This small molecule binds to this protein.
Small molecule (SMILES): Cc1c(C(=O)O)cnn1-c1ccccc1

Sequence of chain 2.C:
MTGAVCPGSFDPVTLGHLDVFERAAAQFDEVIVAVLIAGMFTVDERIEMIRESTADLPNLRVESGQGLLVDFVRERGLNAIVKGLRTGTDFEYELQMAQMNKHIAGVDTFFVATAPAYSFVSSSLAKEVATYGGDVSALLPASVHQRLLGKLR

Binding-site contacts:
Ligand atom C05 contacts residue VAL126 of chain 2.C at 3.9 Å (hydrophobic).
Ligand atom C10 contacts residue SER127 of chain 2.C at 3.3 Å.
Ligand atom C04 contacts residue HIS18 of chain 2.C at 3.7 Å.
Ligand atom C03 contacts residue THR119 of chain 2.C at 3.9 Å.
Ligand atom C08 contacts residue HIS18 of chain 2.C at 3.3 Å.
Ligand atom N07 contacts residue THR15 of chain 2.C at 3.8 Å.
Ligand atom C02 contacts residue GLY17 of chain 2.C at 3.5 Å.
Ligand atom O13 contacts residue SER127 of chain 2.C at 3.5 Å.
Ligand atom C06 contacts residue TYR123 of chain 2.C at 3.7 Å (hydrophobic).
Ligand atom O13 contacts residue SER128 of chain 2.C at 2.6 Å (h-bond).
Ligand atom N11 contacts residue THR15 of chain 2.C at 2.8 Å (h-bond).
Ligand atom C08 contacts residue VAL126 of chain 2.C at 3.9 Å (hydrophobic).
Ligand atom C06 contacts residue GLY17 of chain 2.C at 3.7 Å.
Ligand atom C01 contacts residue GLY17 of chain 2.C at 3.6 Å.
Ligand atom C03 contacts residue VAL21 of chain 2.C at 3.8 Å (hydrophobic).
Ligand atom C08 contacts residue ARG91 of chain 2.C at 3.5 Å.
Ligand atom C09 contacts residue HIS18 of chain 2.C at 3.2 Å.
Ligand atom C12 contacts residue HIS18 of chain 2.C at 3.8 Å.
Ligand atom N11 contacts residue SER127 of chain 2.C at 3.9 Å.
Ligand atom C03 contacts residue GLY17 of chain 2.C at 3.2 Å.
Ligand atom C10 contacts residue VAL126 of chain 2.C at 3.9 Å (hydrophobic).
Ligand atom C02 contacts residue THR119 of chain 2.C at 3.1 Å.
Ligand atom C12 contacts residue SER128 of chain 2.C at 3.4 Å.
Ligand atom C09 contacts residue SER127 of chain 2.C at 3.5 Å.
Ligand atom C06 contacts residue VAL126 of chain 2.C at 3.3 Å (hydrophobic).
Ligand atom C12 contacts residue SER127 of chain 2.C at 3.8 Å.
Ligand atom C01 contacts residue TYR123 of chain 2.C at 3.5 Å (hydrophobic).
Ligand atom N11 contacts residue VAL126 of chain 2.C at 3.6 Å (h-bond).
Ligand atom N07 contacts residue HIS18 of chain 2.C at 3.5 Å (h-bond).
Ligand atom C10 contacts residue THR15 of chain 2.C at 3.4 Å.
Ligand atom C05 contacts residue GLY17 of chain 2.C at 3.9 Å.
Ligand atom C09 contacts residue SER128 of chain 2.C at 3.6 Å.
Ligand atom C09 contacts residue ARG91 of chain 2.C at 3.9 Å.
Ligand atom C01 contacts residue THR119 of chain 2.C at 3.2 Å.
Ligand atom C04 contacts residue GLY17 of chain 2.C at 3.6 Å.
Ligand atom C15 contacts residue ARG91 of chain 2.C at 3.2 Å.
Ligand atom N11 contacts residue HIS18 of chain 2.C at 3.4 Å.
Ligand atom N07 contacts residue VAL126 of chain 2.C at 3.6 Å (h-bond).
Ligand atom C10 contacts residue HIS18 of chain 2.C at 3.0 Å.
Ligand atom C10 contacts residue SER128 of chain 2.C at 3.2 Å.